Sequence of chain 4.A:
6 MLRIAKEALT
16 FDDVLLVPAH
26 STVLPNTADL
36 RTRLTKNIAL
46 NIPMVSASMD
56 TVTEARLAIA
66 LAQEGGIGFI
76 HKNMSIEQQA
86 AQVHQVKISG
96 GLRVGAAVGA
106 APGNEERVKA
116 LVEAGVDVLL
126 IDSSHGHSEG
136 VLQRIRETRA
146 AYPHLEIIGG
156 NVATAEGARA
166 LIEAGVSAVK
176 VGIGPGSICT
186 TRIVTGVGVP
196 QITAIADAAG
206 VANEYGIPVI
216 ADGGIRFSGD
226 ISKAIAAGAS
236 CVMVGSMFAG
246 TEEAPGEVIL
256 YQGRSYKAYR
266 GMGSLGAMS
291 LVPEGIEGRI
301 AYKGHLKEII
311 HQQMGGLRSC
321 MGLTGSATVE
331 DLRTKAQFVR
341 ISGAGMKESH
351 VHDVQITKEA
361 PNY

Binding-site contacts:
Ligand atom C2 contacts residue CYS184 of chain 4.A at 3.1 Å (hydrophobic).
Ligand atom C4 contacts residue NAD1 of chain 4.D at 3.4 Å.
Ligand atom C2 contacts residue THR186 of chain 4.A at 3.5 Å.
Ligand atom C5 contacts residue CYS184 of chain 4.A at 3.5 Å (hydrophobic).
Ligand atom C6 contacts residue GLU294 of chain 4.A at 3.6 Å.
Ligand atom O6 contacts residue GLY266 of chain 4.A at 3.4 Å.
Ligand atom O3' contacts residue ASP217 of chain 4.A at 2.6 Å (salt-bridge).
Ligand atom O2 contacts residue GLU294 of chain 4.A at 3.6 Å.
Ligand atom O2' contacts residue ASP217 of chain 4.A at 2.6 Å (salt-bridge).
Ligand atom O2 contacts residue NAD1 of chain 4.D at 3.3 Å.
Ligand atom O6 contacts residue GLU294 of chain 4.A at 3.5 Å (salt-bridge).
Ligand atom O3P contacts residue SER241 of chain 4.A at 3.0 Å (h-bond).
Ligand atom C4 contacts residue CYS184 of chain 4.A at 3.2 Å (hydrophobic).
Ligand atom O2' contacts residue NAD1 of chain 4.D at 3.6 Å (h-bond).
Ligand atom O1P contacts residue GLY240 of chain 4.A at 2.8 Å (h-bond).
Ligand atom O2 contacts residue CYS184 of chain 4.A at 3.2 Å.
Ligand atom O3P contacts residue TYR264 of chain 4.A at 2.6 Å (h-bond).
Ligand atom O6 contacts residue MET267 of chain 4.A at 3.4 Å (h-bond).
Ligand atom N7 contacts residue MET267 of chain 4.A at 3.0 Å (h-bond).
Ligand atom O4' contacts residue CYS184 of chain 4.A at 3.5 Å (h-bond).
Ligand atom C2 contacts residue NAD1 of chain 4.D at 3.3 Å.
Ligand atom C4' contacts residue ASP217 of chain 4.A at 3.6 Å.
Ligand atom O2P contacts residue GLY219 of chain 4.A at 2.9 Å (h-bond).
Ligand atom C3' contacts residue ASP217 of chain 4.A at 3.4 Å.
Ligand atom N3 contacts residue CYS184 of chain 4.A at 3.2 Å (h-bond).
Ligand atom O3P contacts residue SER182 of chain 4.A at 2.8 Å (h-bond).
Ligand atom O5' contacts residue GLY181 of chain 4.A at 3.4 Å.
Ligand atom O1P contacts residue SER241 of chain 4.A at 3.5 Å (h-bond).
Ligand atom N1 contacts residue CYS184 of chain 4.A at 3.5 Å.
Ligand atom N3 contacts residue NAD1 of chain 4.D at 3.3 Å.
Ligand atom O2P contacts residue GLY181 of chain 4.A at 3.3 Å.
Ligand atom N1 contacts residue GLU294 of chain 4.A at 2.8 Å (salt-bridge).
Ligand atom O3' contacts residue ALA52 of chain 4.A at 3.3 Å.
Ligand atom O2P contacts residue SER182 of chain 4.A at 2.9 Å (h-bond).
Ligand atom O2 contacts residue THR186 of chain 4.A at 2.6 Å (h-bond).
Ligand atom O6 contacts residue GLY268 of chain 4.A at 2.7 Å (h-bond).
Ligand atom O6 contacts residue GLY295 of chain 4.A at 3.5 Å.
Ligand atom O5' contacts residue GLY218 of chain 4.A at 3.6 Å.
Ligand atom O3' contacts residue MET238 of chain 4.A at 3.6 Å (h-bond).
Ligand atom N1 contacts residue NAD1 of chain 4.D at 3.6 Å.

This small molecule binds to this protein.
Small molecule (SMILES): O=c1[nH]c(=O)c2[nH+]cn([C@@H]3O[C@H](COP(=O)(O)O)[C@@H](O)[C@H]3O)c2[nH]1